Sequence of chain 1.A:
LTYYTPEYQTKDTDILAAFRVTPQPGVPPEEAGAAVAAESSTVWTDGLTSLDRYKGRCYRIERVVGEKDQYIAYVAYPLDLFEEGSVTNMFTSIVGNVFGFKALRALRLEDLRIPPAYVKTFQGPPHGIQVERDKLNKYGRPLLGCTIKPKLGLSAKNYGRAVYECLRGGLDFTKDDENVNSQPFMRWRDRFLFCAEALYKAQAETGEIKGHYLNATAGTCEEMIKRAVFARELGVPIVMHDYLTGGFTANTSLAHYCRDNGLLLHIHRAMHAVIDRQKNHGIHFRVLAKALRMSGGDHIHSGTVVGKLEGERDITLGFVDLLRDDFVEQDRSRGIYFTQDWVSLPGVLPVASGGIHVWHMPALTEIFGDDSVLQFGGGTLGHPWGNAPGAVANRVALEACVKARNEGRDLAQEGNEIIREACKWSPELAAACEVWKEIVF

A small-molecule ligand and the protein it binds are described below.
Small molecule (SMILES): O=C(O)[C@@](O)(COP(=O)(O)O)[C@H](O)[C@H](O)COP(=O)(O)O

Binding-site contacts:
Ligand atom P1 contacts residue ARG295 of chain 7.A at 3.7 Å.
Ligand atom O7 contacts residue LYS201 of chain 7.A at 3.4 Å (salt-bridge).
Ligand atom O3P contacts residue SER379 of chain 7.A at 3.8 Å.
Ligand atom O1P contacts residue HIS298 of chain 7.A at 3.4 Å (h-bond).
Ligand atom O7 contacts residue HIS294 of chain 7.A at 2.7 Å (h-bond).
Ligand atom O6 contacts residue HIS327 of chain 7.A at 3.4 Å.
Ligand atom O1P contacts residue ARG295 of chain 7.A at 3.5 Å.
Ligand atom O2P contacts residue HIS298 of chain 7.A at 3.2 Å (h-bond).
Ligand atom C4 contacts residue LYS175 of chain 7.A at 3.5 Å.
Ligand atom C contacts residue SER379 of chain 7.A at 3.6 Å.
Ligand atom O7 contacts residue HIS327 of chain 7.A at 2.8 Å.
Ligand atom O2 contacts residue GLU204 of chain 7.A at 3.8 Å.
Ligand atom C5 contacts residue LYS175 of chain 7.A at 3.3 Å.
Ligand atom O6P contacts residue GLY381 of chain 7.A at 2.8 Å (h-bond).
Ligand atom O5 contacts residue GLY380 of chain 7.A at 3.2 Å.
Ligand atom O1 contacts residue ASN123 of chain 1.A at 3.6 Å (h-bond).
Ligand atom C1 contacts residue SER379 of chain 7.A at 3.1 Å.
Ligand atom P2 contacts residue GLY380 of chain 7.A at 3.9 Å.
Ligand atom O4P contacts residue GLY403 of chain 7.A at 3.3 Å.
Ligand atom P2 contacts residue GLY404 of chain 7.A at 3.5 Å.
Ligand atom O4 contacts residue LYS175 of chain 7.A at 3.4 Å (salt-bridge).
Ligand atom C contacts residue LYS201 of chain 7.A at 3.7 Å.
Ligand atom O3 contacts residue GLY380 of chain 7.A at 3.2 Å.
Ligand atom O5P contacts residue GLY403 of chain 7.A at 2.6 Å (h-bond).
Ligand atom O3P contacts residue ARG295 of chain 7.A at 2.8 Å (salt-bridge).
Ligand atom O6P contacts residue GLY380 of chain 7.A at 3.6 Å.
Ligand atom O1P contacts residue HIS294 of chain 7.A at 3.7 Å.
Ligand atom O5P contacts residue PHE402 of chain 7.A at 3.7 Å.
Ligand atom O4P contacts residue LYS175 of chain 7.A at 3.4 Å (salt-bridge).
Ligand atom O4P contacts residue GLY404 of chain 7.A at 2.6 Å (h-bond).
Ligand atom O6 contacts residue SER379 of chain 7.A at 3.2 Å.
Ligand atom O6 contacts residue LYS201 of chain 7.A at 3.4 Å (salt-bridge).
Ligand atom O1P contacts residue ASN123 of chain 1.A at 3.4 Å (h-bond).
Ligand atom C contacts residue HIS294 of chain 7.A at 3.9 Å.
Ligand atom O2 contacts residue ASN123 of chain 1.A at 3.7 Å.
Ligand atom O3P contacts residue HIS327 of chain 7.A at 3.8 Å.
Ligand atom O5P contacts residue GLY404 of chain 7.A at 3.2 Å (h-bond).
Ligand atom P2 contacts residue GLY403 of chain 7.A at 3.8 Å.
Ligand atom O5 contacts residue LYS175 of chain 7.A at 3.8 Å.
Ligand atom C contacts residue HIS327 of chain 7.A at 3.4 Å.

Sequence of chain 7.A:
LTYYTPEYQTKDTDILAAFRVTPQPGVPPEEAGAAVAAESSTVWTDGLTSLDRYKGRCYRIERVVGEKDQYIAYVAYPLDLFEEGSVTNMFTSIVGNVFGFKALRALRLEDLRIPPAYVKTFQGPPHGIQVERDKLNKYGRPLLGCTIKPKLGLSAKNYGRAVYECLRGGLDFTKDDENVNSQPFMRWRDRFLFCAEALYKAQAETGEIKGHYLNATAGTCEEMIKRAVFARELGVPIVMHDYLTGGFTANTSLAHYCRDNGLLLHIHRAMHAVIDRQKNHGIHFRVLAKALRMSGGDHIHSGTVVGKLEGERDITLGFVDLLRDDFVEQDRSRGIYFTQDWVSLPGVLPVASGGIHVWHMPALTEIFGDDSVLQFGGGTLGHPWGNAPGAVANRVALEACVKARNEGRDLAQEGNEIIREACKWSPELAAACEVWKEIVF